The protein below binds the small molecule below.
Small molecule (SMILES): CC(=O)N[C@@H]1[C@@H](O)[C@H](O)[C@@H](CO)O[C@H]1O

Sequence of chain 1.C:
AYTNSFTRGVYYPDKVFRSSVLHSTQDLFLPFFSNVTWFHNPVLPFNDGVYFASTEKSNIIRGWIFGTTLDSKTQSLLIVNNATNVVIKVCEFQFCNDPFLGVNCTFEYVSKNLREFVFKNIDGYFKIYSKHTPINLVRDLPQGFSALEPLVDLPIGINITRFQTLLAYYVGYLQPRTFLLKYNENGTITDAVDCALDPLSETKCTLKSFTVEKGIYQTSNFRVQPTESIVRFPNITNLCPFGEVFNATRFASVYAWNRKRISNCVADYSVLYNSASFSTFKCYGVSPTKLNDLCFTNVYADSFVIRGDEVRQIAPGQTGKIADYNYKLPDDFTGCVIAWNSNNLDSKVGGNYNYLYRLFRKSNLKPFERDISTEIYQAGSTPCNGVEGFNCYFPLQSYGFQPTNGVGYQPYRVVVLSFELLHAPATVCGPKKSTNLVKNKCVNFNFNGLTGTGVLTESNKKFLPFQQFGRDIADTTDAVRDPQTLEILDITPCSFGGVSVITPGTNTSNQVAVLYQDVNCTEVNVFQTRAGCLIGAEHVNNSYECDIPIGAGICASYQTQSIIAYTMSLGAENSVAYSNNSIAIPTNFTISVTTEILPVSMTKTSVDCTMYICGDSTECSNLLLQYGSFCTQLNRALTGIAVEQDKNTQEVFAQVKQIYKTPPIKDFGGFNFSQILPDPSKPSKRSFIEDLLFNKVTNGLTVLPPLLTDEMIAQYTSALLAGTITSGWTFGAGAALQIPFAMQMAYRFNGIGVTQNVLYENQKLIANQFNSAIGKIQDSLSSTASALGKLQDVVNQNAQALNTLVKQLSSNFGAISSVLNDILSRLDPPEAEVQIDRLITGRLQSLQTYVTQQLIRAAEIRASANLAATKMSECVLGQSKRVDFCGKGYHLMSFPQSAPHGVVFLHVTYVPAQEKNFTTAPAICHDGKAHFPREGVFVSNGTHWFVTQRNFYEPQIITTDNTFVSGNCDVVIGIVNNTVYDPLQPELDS

Binding-site contacts:
Ligand atom C1 contacts residue ASN165 of chain 1.C at 1.4 Å.
Ligand atom C3 contacts residue ASN165 of chain 1.C at 3.8 Å.
Ligand atom C2 contacts residue ASN165 of chain 1.C at 2.5 Å.
Ligand atom N2 contacts residue ASN165 of chain 1.C at 2.9 Å (h-bond).
Ligand atom C4 contacts residue ASN165 of chain 1.C at 4.2 Å.
Ligand atom C7 contacts residue ASN165 of chain 1.C at 4.1 Å.
Ligand atom C5 contacts residue ASN165 of chain 1.C at 3.6 Å.
Ligand atom O5 contacts residue ASN165 of chain 1.C at 2.4 Å (h-bond).